Sequence of chain 1.A:
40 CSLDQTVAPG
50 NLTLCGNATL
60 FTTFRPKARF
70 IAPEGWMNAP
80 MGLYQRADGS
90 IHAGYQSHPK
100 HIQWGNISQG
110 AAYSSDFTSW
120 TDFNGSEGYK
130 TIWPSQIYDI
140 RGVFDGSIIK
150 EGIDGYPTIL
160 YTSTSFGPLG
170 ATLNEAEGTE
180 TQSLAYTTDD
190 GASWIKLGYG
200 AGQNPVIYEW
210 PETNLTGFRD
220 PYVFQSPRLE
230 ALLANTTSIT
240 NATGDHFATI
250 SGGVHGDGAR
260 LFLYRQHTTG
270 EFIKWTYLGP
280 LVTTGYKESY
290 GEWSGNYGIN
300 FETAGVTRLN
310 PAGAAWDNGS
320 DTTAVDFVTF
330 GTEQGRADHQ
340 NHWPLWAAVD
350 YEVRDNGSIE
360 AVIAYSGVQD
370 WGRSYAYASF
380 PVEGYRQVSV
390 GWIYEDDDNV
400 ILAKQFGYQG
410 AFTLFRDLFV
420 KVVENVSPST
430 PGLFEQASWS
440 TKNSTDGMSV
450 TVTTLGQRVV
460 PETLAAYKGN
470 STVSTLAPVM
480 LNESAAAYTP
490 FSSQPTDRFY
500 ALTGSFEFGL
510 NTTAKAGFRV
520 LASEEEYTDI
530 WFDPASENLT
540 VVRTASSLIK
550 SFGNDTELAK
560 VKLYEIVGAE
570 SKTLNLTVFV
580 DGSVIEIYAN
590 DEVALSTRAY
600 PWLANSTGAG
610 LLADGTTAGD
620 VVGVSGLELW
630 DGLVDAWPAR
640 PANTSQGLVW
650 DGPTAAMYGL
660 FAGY

Binding-site contacts:
Ligand atom O5 contacts residue ASN240 of chain 1.A at 2.4 Å (h-bond).
Ligand atom C7 contacts residue ASN240 of chain 1.A at 3.7 Å.
Ligand atom C8 contacts residue ILE238 of chain 1.A at 3.2 Å (hydrophobic).
Ligand atom C4 contacts residue ASN240 of chain 1.A at 4.2 Å.
Ligand atom C2 contacts residue ASN240 of chain 1.A at 2.4 Å.
Ligand atom N2 contacts residue ASN240 of chain 1.A at 2.9 Å (h-bond).
Ligand atom N2 contacts residue ILE238 of chain 1.A at 4.0 Å.
Ligand atom O7 contacts residue ASN240 of chain 1.A at 4.1 Å.
Ligand atom C7 contacts residue ILE238 of chain 1.A at 4.1 Å (hydrophobic).
Ligand atom C8 contacts residue THR239 of chain 1.A at 4.5 Å.
Ligand atom C5 contacts residue ASN240 of chain 1.A at 3.7 Å.
Ligand atom C3 contacts residue ASN240 of chain 1.A at 3.8 Å.
Ligand atom C1 contacts residue ASN240 of chain 1.A at 1.4 Å.

A protein and the small-molecule ligand that binds it are described below.
Small molecule (SMILES): CC(=O)N[C@@H]1[C@@H](O)[C@H](O)[C@@H](CO)O[C@H]1O